Sequence of chain 1.CB:
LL

Sequence of chain 1.R:
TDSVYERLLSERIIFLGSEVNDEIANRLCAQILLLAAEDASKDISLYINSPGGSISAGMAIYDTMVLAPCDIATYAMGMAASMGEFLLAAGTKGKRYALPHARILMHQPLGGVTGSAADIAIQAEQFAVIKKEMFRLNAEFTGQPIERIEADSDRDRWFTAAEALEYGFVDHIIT

Sequence of chain 1.T:
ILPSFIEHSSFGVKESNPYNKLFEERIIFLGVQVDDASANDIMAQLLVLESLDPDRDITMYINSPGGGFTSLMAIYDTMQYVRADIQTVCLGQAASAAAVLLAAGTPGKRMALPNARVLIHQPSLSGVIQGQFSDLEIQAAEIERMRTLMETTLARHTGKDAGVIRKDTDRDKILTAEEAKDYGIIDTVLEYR

Binding-site contacts:
Ligand atom N09 contacts residue ILE131 of chain 1.X at 3.8 Å.
Ligand atom C21 contacts residue MET60 of chain 1.X at 3.7 Å (hydrophobic).
Ligand atom F23 contacts residue ILE56 of chain 1.X at 3.5 Å.
Ligand atom C39 contacts residue LEU2 of chain 1.CB at 3.8 Å (hydrophobic).
Ligand atom C20 contacts residue ILE56 of chain 1.X at 3.5 Å (hydrophobic).
Ligand atom C01 contacts residue MET80 of chain 1.R at 3.8 Å (hydrophobic).
Ligand atom N07 contacts residue TRP159 of chain 1.R at 3.3 Å.
Ligand atom C15 contacts residue ILE131 of chain 1.X at 3.9 Å (hydrophobic).
Ligand atom C19 contacts residue GLY79 of chain 1.R at 3.5 Å.
Ligand atom C08 contacts residue ILE131 of chain 1.X at 3.8 Å (hydrophobic).
Ligand atom C17 contacts residue HIS102 of chain 1.R at 3.3 Å.
Ligand atom C15 contacts residue ILE56 of chain 1.X at 3.5 Å (hydrophobic).
Ligand atom C24 contacts residue MET135 of chain 1.X at 3.9 Å (hydrophobic).
Ligand atom C04 contacts residue TRP159 of chain 1.R at 3.7 Å (hydrophobic).
Ligand atom C19 contacts residue SER57 of chain 1.X at 3.9 Å.
Ligand atom N22 contacts residue HIS102 of chain 1.R at 2.9 Å (h-bond).
Ligand atom C05 contacts residue MET80 of chain 1.R at 3.7 Å (hydrophobic).
Ligand atom C02 contacts residue BEZ1 of chain 1.CB at 3.8 Å.
Ligand atom C04 contacts residue BEZ1 of chain 1.CB at 3.4 Å.
Ligand atom C05 contacts residue BEZ1 of chain 1.CB at 3.5 Å.
Ligand atom N09 contacts residue TRP159 of chain 1.R at 3.9 Å.
Ligand atom F23 contacts residue ILE131 of chain 1.X at 2.9 Å.
Ligand atom N22 contacts residue ARG104 of chain 1.R at 3.8 Å.
Ligand atom C18 contacts residue ARG104 of chain 1.R at 3.5 Å.
Ligand atom C18 contacts residue GLY79 of chain 1.R at 3.5 Å.
Ligand atom O13 contacts residue SER57 of chain 1.X at 3.6 Å.
Ligand atom C16 contacts residue ILE56 of chain 1.X at 3.5 Å (hydrophobic).
Ligand atom C19 contacts residue ARG104 of chain 1.R at 3.5 Å.
Ligand atom C06 contacts residue MET80 of chain 1.R at 3.2 Å (hydrophobic).
Ligand atom C17 contacts residue MET60 of chain 1.X at 3.7 Å (hydrophobic).
Ligand atom C24 contacts residue GLU134 of chain 1.X at 3.0 Å.
Ligand atom C24 contacts residue MET60 of chain 1.X at 3.3 Å (hydrophobic).
Ligand atom O43 contacts residue GLN131 of chain 1.T at 3.1 Å (h-bond).
Ligand atom C08 contacts residue TRP159 of chain 1.R at 3.6 Å (hydrophobic).
Ligand atom C01 contacts residue BEZ1 of chain 1.CB at 3.9 Å.
Ligand atom C03 contacts residue BEZ1 of chain 1.CB at 3.6 Å.
Ligand atom C06 contacts residue BEZ1 of chain 1.CB at 3.7 Å.
Ligand atom C17 contacts residue ARG104 of chain 1.R at 3.6 Å.
Ligand atom C18 contacts residue HIS102 of chain 1.R at 3.1 Å.
Ligand atom N22 contacts residue MET60 of chain 1.X at 3.5 Å.

A small-molecule ligand and the protein it binds are described below.
Small molecule (SMILES): COc1cc2c(Oc3ccc4[nH]c(C)cc4c3F)ncnc2cc1OCCCN1CCC(c2ccc(C(N)=O)cc2)CC1

Sequence of chain 1.X:
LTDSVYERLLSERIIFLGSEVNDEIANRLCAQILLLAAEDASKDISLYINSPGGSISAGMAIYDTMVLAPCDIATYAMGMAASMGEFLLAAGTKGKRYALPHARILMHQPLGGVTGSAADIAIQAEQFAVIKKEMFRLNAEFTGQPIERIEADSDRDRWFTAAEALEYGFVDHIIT